Binding-site contacts:
Ligand atom C4 contacts residue GLY112 of chain 1.B at 4.5 Å.
Ligand atom C5 contacts residue PHE179 of chain 1.B at 3.5 Å (hydrophobic).
Ligand atom C2 contacts residue VAL197 of chain 1.B at 3.2 Å (hydrophobic).
Ligand atom N9 contacts residue GLU198 of chain 1.B at 3.9 Å.
Ligand atom C8 contacts residue VAL197 of chain 1.B at 3.7 Å (hydrophobic).
Ligand atom C2 contacts residue PHE179 of chain 1.B at 3.8 Å (hydrophobic).
Ligand atom N3 contacts residue MET199 of chain 1.B at 3.9 Å.
Ligand atom N3 contacts residue VAL197 of chain 1.B at 3.5 Å.
Ligand atom C6 contacts residue PHE179 of chain 1.B at 3.9 Å (hydrophobic).
Ligand atom N7 contacts residue PHE179 of chain 1.B at 3.8 Å.
Ligand atom N7 contacts residue GLY112 of chain 1.B at 3.3 Å (h-bond).
Ligand atom C8 contacts residue CYS111 of chain 1.B at 3.9 Å (hydrophobic).
Ligand atom N7 contacts residue ASP223 of chain 1.B at 3.7 Å.
Ligand atom N6 contacts residue GLY112 of chain 1.B at 4.4 Å.
Ligand atom C8 contacts residue SER222 of chain 1.B at 4.1 Å.
Ligand atom N3 contacts residue GLU198 of chain 1.B at 4.3 Å.
Ligand atom C4 contacts residue PHE179 of chain 1.B at 3.4 Å (hydrophobic).
Ligand atom N3 contacts residue PHE179 of chain 1.B at 3.5 Å.
Ligand atom C4 contacts residue GLU198 of chain 1.B at 4.3 Å.
Ligand atom C6 contacts residue VAL225 of chain 1.B at 4.1 Å (hydrophobic).
Ligand atom C8 contacts residue SER110 of chain 1.B at 4.5 Å.
Ligand atom C8 contacts residue GLY112 of chain 1.B at 3.5 Å.
Ligand atom N9 contacts residue VAL197 of chain 1.B at 3.5 Å (h-bond).
Ligand atom N6 contacts residue VAL225 of chain 1.B at 3.2 Å.
Ligand atom N6 contacts residue PHE179 of chain 1.B at 4.3 Å.
Ligand atom N7 contacts residue SER222 of chain 1.B at 4.2 Å.
Ligand atom N9 contacts residue PHE179 of chain 1.B at 3.7 Å.
Ligand atom N6 contacts residue ASP223 of chain 1.B at 4.0 Å.
Ligand atom C6 contacts residue VAL197 of chain 1.B at 4.3 Å (hydrophobic).
Ligand atom C5 contacts residue GLY112 of chain 1.B at 3.9 Å.
Ligand atom N7 contacts residue VAL197 of chain 1.B at 4.0 Å.
Ligand atom C4 contacts residue VAL197 of chain 1.B at 3.6 Å (hydrophobic).
Ligand atom C8 contacts residue PHE179 of chain 1.B at 3.9 Å (hydrophobic).
Ligand atom N1 contacts residue VAL197 of chain 1.B at 3.7 Å.
Ligand atom N1 contacts residue PHE179 of chain 1.B at 3.8 Å.
Ligand atom C5 contacts residue VAL197 of chain 1.B at 3.9 Å (hydrophobic).
Ligand atom N7 contacts residue CYS111 of chain 1.B at 4.0 Å.
Ligand atom N9 contacts residue GLY112 of chain 1.B at 4.3 Å.

A protein and the small-molecule ligand that binds it are described below.
Small molecule (SMILES): Nc1ncnc2[nH]cnc12

Sequence of chain 1.B:
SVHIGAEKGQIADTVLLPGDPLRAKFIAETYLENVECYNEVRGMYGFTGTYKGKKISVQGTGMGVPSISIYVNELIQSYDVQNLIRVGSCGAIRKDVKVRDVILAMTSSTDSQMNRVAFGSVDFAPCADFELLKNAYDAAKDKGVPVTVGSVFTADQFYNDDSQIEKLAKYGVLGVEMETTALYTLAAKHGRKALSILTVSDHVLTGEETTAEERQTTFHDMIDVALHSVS